Binding-site contacts:
Ligand atom OD1 contacts residue HIS146 of chain 1.D at 3.2 Å.
Ligand atom NH2 contacts residue LYS34 of chain 1.C at 3.4 Å.
Ligand atom N contacts residue TYR192 of chain 1.D at 3.5 Å.
Ligand atom CB contacts residue HIS145 of chain 1.D at 3.5 Å.
Ligand atom N contacts residue TRP143 of chain 1.D at 3.5 Å (h-bond).
Ligand atom CG contacts residue TRP53 of chain 1.C at 3.5 Å (hydrophobic).
Ligand atom CB contacts residue MET114 of chain 1.C at 3.7 Å (hydrophobic).
Ligand atom CG contacts residue GLN73 of chain 1.C at 3.6 Å.
Ligand atom OD1 contacts residue GLN73 of chain 1.C at 3.1 Å (h-bond).
Ligand atom O contacts residue TYR185 of chain 1.D at 3.6 Å.
Ligand atom N contacts residue TYR185 of chain 1.D at 3.6 Å.
Ligand atom O contacts residue GLN73 of chain 1.C at 3.1 Å (h-bond).
Ligand atom OD1 contacts residue ARG104 of chain 1.C at 3.4 Å (salt-bridge).
Ligand atom O contacts residue TYR192 of chain 1.D at 3.7 Å.
Ligand atom O contacts residue LEU112 of chain 1.C at 3.7 Å.
Ligand atom CB contacts residue TYR192 of chain 1.D at 3.4 Å (hydrophobic).
Ligand atom ND2 contacts residue THR144 of chain 1.D at 2.9 Å (h-bond).
Ligand atom OG contacts residue TYR185 of chain 1.D at 3.4 Å.
Ligand atom OD1 contacts residue TYR192 of chain 1.D at 3.5 Å.
Ligand atom CB contacts residue TYR185 of chain 1.D at 3.6 Å (hydrophobic).
Ligand atom CA contacts residue GLN73 of chain 1.C at 3.4 Å.
Ligand atom SG contacts residue TYR192 of chain 1.D at 3.6 Å.
Ligand atom C contacts residue TYR192 of chain 1.D at 3.6 Å (hydrophobic).
Ligand atom CG contacts residue HIS146 of chain 1.D at 3.7 Å.
Ligand atom OG contacts residue SER186 of chain 1.D at 3.3 Å (h-bond).
Ligand atom NE contacts residue GLN55 of chain 1.C at 3.2 Å (h-bond).
Ligand atom CB contacts residue TRP143 of chain 1.D at 3.7 Å (hydrophobic).
Ligand atom ND2 contacts residue GLU190 of chain 1.D at 3.4 Å (salt-bridge).
Ligand atom CG contacts residue TRP143 of chain 1.D at 3.5 Å (hydrophobic).
Ligand atom C contacts residue TYR185 of chain 1.D at 3.5 Å (hydrophobic).
Ligand atom O contacts residue TRP53 of chain 1.C at 3.5 Å.
Ligand atom ND2 contacts residue TYR192 of chain 1.D at 3.5 Å (h-bond).
Ligand atom CB contacts residue GLU163 of chain 1.C at 3.6 Å.
Ligand atom CG contacts residue TYR89 of chain 1.D at 3.5 Å (hydrophobic).
Ligand atom CA contacts residue TYR164 of chain 1.C at 3.6 Å (hydrophobic).
Ligand atom O contacts residue TYR164 of chain 1.C at 3.3 Å.
Ligand atom C contacts residue TRP143 of chain 1.D at 3.7 Å (hydrophobic).
Ligand atom CA contacts residue TRP143 of chain 1.D at 3.5 Å (hydrophobic).
Ligand atom CB contacts residue SER142 of chain 1.D at 3.6 Å.
Ligand atom CA contacts residue TYR192 of chain 1.D at 3.6 Å (hydrophobic).

Sequence of chain 1.C:
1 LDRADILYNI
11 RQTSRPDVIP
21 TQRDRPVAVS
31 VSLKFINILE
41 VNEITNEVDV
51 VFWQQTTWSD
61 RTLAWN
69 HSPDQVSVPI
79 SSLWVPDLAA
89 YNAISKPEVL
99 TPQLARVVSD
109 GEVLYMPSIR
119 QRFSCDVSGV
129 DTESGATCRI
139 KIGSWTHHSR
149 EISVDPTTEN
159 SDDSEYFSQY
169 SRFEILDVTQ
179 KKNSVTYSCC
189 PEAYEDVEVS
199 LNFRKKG

A small-molecule ligand and the protein it binds are described below.
Small molecule (SMILES): CC(C)[C@H](NC(=O)[C@H](CCCN=C(N)N)NC(=O)[C@@H]1CSSC[C@H](NC(=O)CNC(=O)[C@@H](N)CO)C(=O)N[C@@H](CSSC[C@H](N)C(N)=O)C(=O)N[C@@H](CO)C(=O)N[C@@H](CC(N)=O)C(=O)N2CCC[C@H]2C(=O)N[C@@H](C)C(=O)N1)C(=O)N[C@@H](CC(N)=O)C(=O)N[C@@H](CC(N)=O)C(=O)N1CCC[C@H]1C=O

Sequence of chain 1.D:
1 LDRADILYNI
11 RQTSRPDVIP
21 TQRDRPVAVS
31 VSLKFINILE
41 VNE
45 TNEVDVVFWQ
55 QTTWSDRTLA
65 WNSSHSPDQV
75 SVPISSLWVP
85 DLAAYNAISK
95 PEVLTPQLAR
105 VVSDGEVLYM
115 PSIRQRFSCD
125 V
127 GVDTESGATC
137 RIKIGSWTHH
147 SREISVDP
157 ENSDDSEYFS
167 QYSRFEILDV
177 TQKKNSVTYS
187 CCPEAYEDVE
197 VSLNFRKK